A small-molecule ligand and the protein it binds are described below.
Small molecule (SMILES): Nc1ccn([C@H]2C[C@H](O)[C@@H](CO[P](=O)(O)O[P](=O)(O)OP(=O)(O)O)O2)c(=O)n1

Sequence of chain 1.A:
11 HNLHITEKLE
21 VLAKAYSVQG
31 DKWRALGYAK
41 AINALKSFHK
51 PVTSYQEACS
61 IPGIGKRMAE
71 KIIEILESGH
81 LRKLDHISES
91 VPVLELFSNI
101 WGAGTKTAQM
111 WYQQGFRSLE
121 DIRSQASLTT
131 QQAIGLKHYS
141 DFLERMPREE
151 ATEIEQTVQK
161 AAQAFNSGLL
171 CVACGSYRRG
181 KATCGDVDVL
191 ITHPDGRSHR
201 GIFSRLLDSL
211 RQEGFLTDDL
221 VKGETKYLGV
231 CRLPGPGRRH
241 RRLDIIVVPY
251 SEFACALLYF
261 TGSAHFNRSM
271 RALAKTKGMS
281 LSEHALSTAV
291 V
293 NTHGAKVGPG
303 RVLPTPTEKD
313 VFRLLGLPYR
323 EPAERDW

Binding-site contacts:
Ligand atom C1' contacts residue TYR259 of chain 1.A at 3.5 Å (hydrophobic).
Ligand atom N4 contacts residue DC6 of chain 1.C at 3.5 Å.
Ligand atom PA contacts residue CA1 of chain 1.E at 3.6 Å.
Ligand atom O3' contacts residue PHE260 of chain 1.A at 3.7 Å.
Ligand atom O1A contacts residue ASP186 of chain 1.A at 2.9 Å (salt-bridge).
Ligand atom O5' contacts residue NA1 of chain 1.F at 3.8 Å.
Ligand atom O2G contacts residue GLY185 of chain 1.A at 3.3 Å (h-bond).
Ligand atom C2' contacts residue GLY262 of chain 1.A at 3.6 Å.
Ligand atom O2B contacts residue ARG179 of chain 1.A at 2.7 Å (salt-bridge).
Ligand atom O1B contacts residue ASP188 of chain 1.A at 3.7 Å.
Ligand atom O3' contacts residue THR261 of chain 1.A at 3.5 Å (h-bond).
Ligand atom O3G contacts residue GLY185 of chain 1.A at 3.8 Å.
Ligand atom O1A contacts residue CA1 of chain 1.E at 2.3 Å.
Ligand atom O2G contacts residue SER176 of chain 1.A at 2.6 Å (h-bond).
Ligand atom O1G contacts residue CA1 of chain 1.E at 2.4 Å.
Ligand atom O1A contacts residue NA1 of chain 1.F at 2.6 Å (h-bond).
Ligand atom C1' contacts residue ASN267 of chain 1.A at 3.5 Å.
Ligand atom N3 contacts residue ALA264 of chain 1.A at 3.6 Å.
Ligand atom O1B contacts residue SER176 of chain 1.A at 3.0 Å (h-bond).
Ligand atom C2' contacts residue ASN267 of chain 1.A at 3.2 Å.
Ligand atom O3' contacts residue GLY262 of chain 1.A at 3.4 Å.
Ligand atom O2 contacts residue ASN267 of chain 1.A at 2.9 Å (h-bond).
Ligand atom O2G contacts residue ARG145 of chain 1.A at 2.8 Å (salt-bridge).
Ligand atom C6 contacts residue DC6 of chain 1.C at 3.6 Å.
Ligand atom O2B contacts residue SER176 of chain 1.A at 3.7 Å.
Ligand atom O2 contacts residue TYR259 of chain 1.A at 3.4 Å.
Ligand atom O1A contacts residue ASP188 of chain 1.A at 3.4 Å (salt-bridge).
Ligand atom C2' contacts residue TYR259 of chain 1.A at 3.3 Å (hydrophobic).
Ligand atom C4' contacts residue PHE260 of chain 1.A at 3.5 Å (hydrophobic).
Ligand atom PG contacts residue CA1 of chain 1.E at 3.7 Å.
Ligand atom O1G contacts residue ASP186 of chain 1.A at 2.9 Å (salt-bridge).
Ligand atom O1B contacts residue CA1 of chain 1.E at 2.4 Å.
Ligand atom PA contacts residue NA1 of chain 1.F at 3.6 Å.
Ligand atom PB contacts residue CA1 of chain 1.E at 3.5 Å.
Ligand atom O3G contacts residue ARG145 of chain 1.A at 3.1 Å (salt-bridge).
Ligand atom O1B contacts residue GLY175 of chain 1.A at 3.3 Å.
Ligand atom C2 contacts residue ALA264 of chain 1.A at 3.7 Å (hydrophobic).
Ligand atom C2 contacts residue TYR259 of chain 1.A at 3.6 Å (hydrophobic).
Ligand atom O3' contacts residue ARG179 of chain 1.A at 3.5 Å (salt-bridge).
Ligand atom O1G contacts residue GLY185 of chain 1.A at 3.6 Å (h-bond).